A small-molecule ligand and the protein it binds are described below.
Small molecule (SMILES): Nc1nc(=O)c2ncn([C@@H]3O[C@H](CO[P](=O)(O)O[C@H]4[C@@H](O)[C@H](n5ccc(=O)[nH]c5=O)O[C@@H]4CO[P](=O)(O)O[C@H]4[C@@H](O)[C@H](n5cnc6c(N)ncnc65)O[C@@H]4COP(=O)=O)[C@@H](O[P](=O)(O)OC[C@H]4O[C@@H](n5ccc(=O)[nH]c5=O)[C@H](O)[C@@H]4O[P](=O)(O)OC[C@H]4O[C@@H](n5cnc6c(N)ncnc65)[C@H](O)[C@@H]4O[P](=O)(O)OC[C@H]4O[C@@H](n5cnc6c(N)ncnc65)[C@H](O)[C@@H]4O[P](=O)(O)OC[C@H]4O[C@@H](n5cnc6c(N)ncnc65)[C@H](O)[C@@H]4O)[C@H]3O)c2[nH]1

Sequence of chain 1.CB:
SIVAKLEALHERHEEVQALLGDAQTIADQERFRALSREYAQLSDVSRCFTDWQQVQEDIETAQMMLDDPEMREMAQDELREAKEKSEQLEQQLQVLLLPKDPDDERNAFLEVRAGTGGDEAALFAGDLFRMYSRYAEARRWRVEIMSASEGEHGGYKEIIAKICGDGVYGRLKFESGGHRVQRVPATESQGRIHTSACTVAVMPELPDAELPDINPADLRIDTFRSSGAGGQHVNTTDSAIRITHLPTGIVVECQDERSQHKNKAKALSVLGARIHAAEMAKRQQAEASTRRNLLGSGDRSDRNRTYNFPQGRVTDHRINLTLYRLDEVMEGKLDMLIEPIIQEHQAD

Binding-site contacts:
Ligand atom N6 contacts residue THR197 of chain 1.CB at 3.7 Å.
Ligand atom C2 contacts residue GLU122 of chain 1.CB at 2.0 Å.
Ligand atom O2 contacts residue GLY119 of chain 1.CB at 3.5 Å.
Ligand atom C4 contacts residue GLU122 of chain 1.CB at 3.8 Å.
Ligand atom N9 contacts residue HIS196 of chain 1.CB at 3.8 Å.
Ligand atom N7 contacts residue THR197 of chain 1.CB at 3.3 Å (h-bond).
Ligand atom O4' contacts residue ARG302 of chain 1.CB at 3.8 Å.
Ligand atom N1 contacts residue HIS196 of chain 1.CB at 3.6 Å.
Ligand atom N3 contacts residue GLY119 of chain 1.CB at 3.2 Å.
Ligand atom N9 contacts residue ILE195 of chain 1.CB at 3.4 Å (h-bond).
Ligand atom N1 contacts residue GLU122 of chain 1.CB at 1.2 Å (salt-bridge).
Ligand atom N3 contacts residue GLU122 of chain 1.CB at 3.3 Å (salt-bridge).
Ligand atom C4 contacts residue ARG302 of chain 1.CB at 3.9 Å.
Ligand atom N7 contacts residue ARG194 of chain 1.CB at 3.3 Å (salt-bridge).
Ligand atom N3 contacts residue ARG302 of chain 1.CB at 3.0 Å (salt-bridge).
Ligand atom C5 contacts residue ILE195 of chain 1.CB at 3.0 Å (hydrophobic).
Ligand atom C6 contacts residue HIS196 of chain 1.CB at 3.4 Å.
Ligand atom C8 contacts residue HIS196 of chain 1.CB at 3.6 Å.
Ligand atom C6 contacts residue ILE195 of chain 1.CB at 3.6 Å (hydrophobic).
Ligand atom C4 contacts residue HIS196 of chain 1.CB at 3.6 Å.
Ligand atom O2' contacts residue ARG194 of chain 1.CB at 3.0 Å.
Ligand atom O2' contacts residue ARG302 of chain 1.CB at 3.3 Å (salt-bridge).
Ligand atom C2 contacts residue GLY119 of chain 1.CB at 3.8 Å.
Ligand atom C2' contacts residue ARG194 of chain 1.CB at 3.6 Å.
Ligand atom N6 contacts residue HIS196 of chain 1.CB at 3.4 Å.
Ligand atom C8 contacts residue ARG194 of chain 1.CB at 3.6 Å.
Ligand atom C5 contacts residue HIS196 of chain 1.CB at 3.3 Å.
Ligand atom C5 contacts residue GLU122 of chain 1.CB at 3.5 Å.
Ligand atom N7 contacts residue ILE195 of chain 1.CB at 3.2 Å (h-bond).
Ligand atom C8 contacts residue ILE195 of chain 1.CB at 3.3 Å (hydrophobic).
Ligand atom C4 contacts residue ILE195 of chain 1.CB at 3.2 Å (hydrophobic).
Ligand atom O2' contacts residue ILE195 of chain 1.CB at 3.8 Å.
Ligand atom N6 contacts residue ILE195 of chain 1.CB at 3.3 Å.
Ligand atom C1' contacts residue ARG302 of chain 1.CB at 3.3 Å.
Ligand atom N6 contacts residue GLU122 of chain 1.CB at 2.9 Å (salt-bridge).
Ligand atom O4 contacts residue GLU122 of chain 1.CB at 2.9 Å.
Ligand atom N6 contacts residue GLU190 of chain 1.CB at 3.4 Å (salt-bridge).
Ligand atom C6 contacts residue GLU122 of chain 1.CB at 2.3 Å.
Ligand atom N7 contacts residue HIS196 of chain 1.CB at 3.1 Å.
Ligand atom C2 contacts residue HIS196 of chain 1.CB at 3.8 Å.